Sequence of chain 2.A:
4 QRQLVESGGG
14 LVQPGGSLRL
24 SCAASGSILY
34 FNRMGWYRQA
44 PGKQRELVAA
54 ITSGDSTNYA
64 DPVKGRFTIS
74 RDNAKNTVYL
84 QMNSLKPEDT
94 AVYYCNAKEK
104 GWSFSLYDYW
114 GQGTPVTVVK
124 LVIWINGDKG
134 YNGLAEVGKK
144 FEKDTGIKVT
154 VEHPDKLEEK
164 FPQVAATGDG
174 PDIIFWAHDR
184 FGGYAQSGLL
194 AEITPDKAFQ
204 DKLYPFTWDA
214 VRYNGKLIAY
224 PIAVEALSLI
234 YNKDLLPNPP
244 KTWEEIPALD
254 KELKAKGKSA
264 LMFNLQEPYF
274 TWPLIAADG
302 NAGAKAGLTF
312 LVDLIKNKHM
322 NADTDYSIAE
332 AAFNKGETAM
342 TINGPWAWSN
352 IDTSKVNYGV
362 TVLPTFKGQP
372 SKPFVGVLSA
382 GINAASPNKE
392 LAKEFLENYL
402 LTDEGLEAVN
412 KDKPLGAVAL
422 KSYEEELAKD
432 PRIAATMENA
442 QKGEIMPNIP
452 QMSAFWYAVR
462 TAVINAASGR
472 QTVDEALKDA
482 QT

Binding-site contacts:
Ligand atom O3 contacts residue ASP182 of chain 2.A at 2.7 Å (salt-bridge).
Ligand atom C4 contacts residue TYR272 of chain 2.A at 3.8 Å (hydrophobic).
Ligand atom C1 contacts residue TRP347 of chain 2.A at 3.8 Å (hydrophobic).
Ligand atom O2 contacts residue TRP179 of chain 2.A at 3.0 Å (h-bond).
Ligand atom O3 contacts residue ALA180 of chain 2.A at 3.4 Å.
Ligand atom O3 contacts residue TRP179 of chain 2.A at 3.7 Å.
Ligand atom C6 contacts residue TRP457 of chain 2.A at 3.7 Å (hydrophobic).
Ligand atom O2 contacts residue ALA180 of chain 2.A at 3.4 Å.
Ligand atom C2 contacts residue TRP179 of chain 2.A at 3.9 Å (hydrophobic).
Ligand atom O2 contacts residue ASP182 of chain 2.A at 2.7 Å (salt-bridge).
Ligand atom O4 contacts residue ARG183 of chain 2.A at 3.0 Å (salt-bridge).
Ligand atom C4 contacts residue TRP457 of chain 2.A at 3.6 Å (hydrophobic).
Ligand atom C1 contacts residue ASP131 of chain 2.A at 3.4 Å.
Ligand atom C1 contacts residue TYR272 of chain 2.A at 3.5 Å (hydrophobic).
Ligand atom O4 contacts residue TRP179 of chain 2.A at 3.7 Å.
Ligand atom O4 contacts residue ARG461 of chain 2.A at 3.7 Å.
Ligand atom O1 contacts residue LYS132 of chain 2.A at 3.1 Å (salt-bridge).
Ligand atom O5 contacts residue TYR272 of chain 2.A at 3.4 Å.
Ligand atom C6 contacts residue TYR272 of chain 2.A at 3.4 Å (hydrophobic).
Ligand atom C2 contacts residue TRP347 of chain 2.A at 3.8 Å (hydrophobic).
Ligand atom C5 contacts residue GLU270 of chain 2.A at 4.0 Å.
Ligand atom O3 contacts residue TRP457 of chain 2.A at 3.6 Å.
Ligand atom O1 contacts residue ASP131 of chain 2.A at 2.7 Å (salt-bridge).
Ligand atom C2 contacts residue ASP182 of chain 2.A at 3.3 Å.
Ligand atom O6 contacts residue PHE273 of chain 2.A at 3.6 Å.
Ligand atom O3 contacts residue TYR272 of chain 2.A at 3.7 Å.
Ligand atom O3 contacts residue ARG183 of chain 2.A at 3.0 Å (salt-bridge).
Ligand atom C6 contacts residue PRO271 of chain 2.A at 3.8 Å (hydrophobic).
Ligand atom O6 contacts residue TYR272 of chain 2.A at 3.1 Å (h-bond).
Ligand atom O2 contacts residue LYS132 of chain 2.A at 2.6 Å (salt-bridge).
Ligand atom C3 contacts residue ASP182 of chain 2.A at 3.8 Å.
Ligand atom O6 contacts residue GLU270 of chain 2.A at 2.7 Å (salt-bridge).
Ligand atom C3 contacts residue TRP179 of chain 2.A at 3.6 Å (hydrophobic).
Ligand atom O4 contacts residue TRP457 of chain 2.A at 3.7 Å.
Ligand atom C1 contacts residue LYS132 of chain 2.A at 3.9 Å.
Ligand atom O2 contacts residue GLU228 of chain 2.A at 4.0 Å.
Ligand atom O6 contacts residue PRO271 of chain 2.A at 3.4 Å.
Ligand atom O1 contacts residue ASN129 of chain 2.A at 3.0 Å (h-bond).
Ligand atom C2 contacts residue LYS132 of chain 2.A at 3.7 Å.
Ligand atom C6 contacts residue GLU270 of chain 2.A at 3.3 Å.

A small-molecule ligand and the protein it binds are described below.
Small molecule (SMILES): OC[C@H]1O[C@H](O[C@H]2[C@H](O)[C@@H](O)[C@@H](O)O[C@@H]2CO)[C@H](O)[C@@H](O)[C@@H]1O